Sequence of chain 1.E:
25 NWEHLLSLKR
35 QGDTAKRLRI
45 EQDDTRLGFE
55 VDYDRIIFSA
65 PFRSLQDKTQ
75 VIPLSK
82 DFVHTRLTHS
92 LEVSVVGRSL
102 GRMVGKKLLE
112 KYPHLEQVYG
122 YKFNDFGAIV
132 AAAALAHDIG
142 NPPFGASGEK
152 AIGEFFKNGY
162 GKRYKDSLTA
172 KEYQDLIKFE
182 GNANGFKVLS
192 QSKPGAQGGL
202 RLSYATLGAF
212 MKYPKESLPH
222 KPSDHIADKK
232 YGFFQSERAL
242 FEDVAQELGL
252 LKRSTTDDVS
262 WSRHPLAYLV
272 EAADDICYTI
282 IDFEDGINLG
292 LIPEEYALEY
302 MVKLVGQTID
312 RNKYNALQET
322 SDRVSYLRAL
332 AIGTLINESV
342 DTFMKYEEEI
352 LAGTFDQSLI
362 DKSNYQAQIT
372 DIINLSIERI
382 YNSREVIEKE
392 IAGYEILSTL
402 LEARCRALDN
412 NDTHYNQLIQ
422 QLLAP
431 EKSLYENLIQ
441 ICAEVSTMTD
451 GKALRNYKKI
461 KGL

A protein and the small-molecule ligand that binds it are described below.
Small molecule (SMILES): Nc1ncnc2c1ncn2[C@H]1C[C@H](O)[C@@H](CO[P](=O)(O)O[P](=O)(O)OP(=O)(O)O)O1

Binding-site contacts:
Ligand atom O2G contacts residue ARG59 of chain 1.E at 3.7 Å.
Ligand atom PA contacts residue ARG50 of chain 1.E at 3.8 Å.
Ligand atom C8 contacts residue ALA330 of chain 1.F at 3.9 Å (hydrophobic).
Ligand atom O3' contacts residue ALA330 of chain 1.F at 3.4 Å.
Ligand atom N1 contacts residue ARG50 of chain 1.E at 3.8 Å.
Ligand atom O4' contacts residue ASP58 of chain 1.E at 3.9 Å.
Ligand atom O2A contacts residue MG1 of chain 1.Z at 2.8 Å.
Ligand atom N1 contacts residue SER100 of chain 1.F at 3.1 Å (h-bond).
Ligand atom O3A contacts residue MG1 of chain 1.Z at 3.0 Å.
Ligand atom N3 contacts residue ASP58 of chain 1.E at 3.9 Å.
Ligand atom C5' contacts residue ARG50 of chain 1.E at 3.9 Å.
Ligand atom C2 contacts residue SER100 of chain 1.F at 3.6 Å.
Ligand atom O2A contacts residue ARG50 of chain 1.E at 2.7 Å (salt-bridge).
Ligand atom O2B contacts residue MG1 of chain 1.Z at 2.8 Å.
Ligand atom O2B contacts residue ALA330 of chain 1.F at 3.8 Å.
Ligand atom O4' contacts residue PHE62 of chain 1.E at 3.9 Å.
Ligand atom O1B contacts residue ALA330 of chain 1.F at 3.8 Å.
Ligand atom O4' contacts residue ARG50 of chain 1.E at 3.6 Å (salt-bridge).
Ligand atom PB contacts residue MG1 of chain 1.Z at 3.2 Å.
Ligand atom N9 contacts residue ARG50 of chain 1.E at 3.7 Å.
Ligand atom N3 contacts residue VAL96 of chain 1.F at 3.8 Å.
Ligand atom C4 contacts residue ARG50 of chain 1.E at 3.3 Å.
Ligand atom N1 contacts residue ILE337 of chain 1.F at 3.6 Å.
Ligand atom PG contacts residue MG1 of chain 1.Z at 3.2 Å.
Ligand atom N7 contacts residue GLY334 of chain 1.F at 3.7 Å.
Ligand atom N9 contacts residue ILE333 of chain 1.F at 3.9 Å.
Ligand atom C2 contacts residue ASP58 of chain 1.E at 3.9 Å.
Ligand atom C5 contacts residue ARG50 of chain 1.E at 3.6 Å.
Ligand atom C6 contacts residue ILE337 of chain 1.F at 3.7 Å (hydrophobic).
Ligand atom PA contacts residue MG1 of chain 1.Z at 3.6 Å.
Ligand atom C6 contacts residue ARG50 of chain 1.E at 3.8 Å.
Ligand atom C1' contacts residue PHE62 of chain 1.E at 3.8 Å (hydrophobic).
Ligand atom O3B contacts residue MG1 of chain 1.Z at 3.0 Å.
Ligand atom O3' contacts residue ARG329 of chain 1.F at 3.1 Å (salt-bridge).
Ligand atom O1G contacts residue MG1 of chain 1.Z at 2.2 Å.
Ligand atom C3' contacts residue ALA330 of chain 1.F at 3.8 Å (hydrophobic).
Ligand atom O1A contacts residue ARG59 of chain 1.E at 2.9 Å (salt-bridge).
Ligand atom O5' contacts residue ARG50 of chain 1.E at 3.3 Å (salt-bridge).
Ligand atom N3 contacts residue ARG50 of chain 1.E at 3.4 Å (salt-bridge).
Ligand atom C2 contacts residue ARG50 of chain 1.E at 3.7 Å.

Sequence of chain 1.F:
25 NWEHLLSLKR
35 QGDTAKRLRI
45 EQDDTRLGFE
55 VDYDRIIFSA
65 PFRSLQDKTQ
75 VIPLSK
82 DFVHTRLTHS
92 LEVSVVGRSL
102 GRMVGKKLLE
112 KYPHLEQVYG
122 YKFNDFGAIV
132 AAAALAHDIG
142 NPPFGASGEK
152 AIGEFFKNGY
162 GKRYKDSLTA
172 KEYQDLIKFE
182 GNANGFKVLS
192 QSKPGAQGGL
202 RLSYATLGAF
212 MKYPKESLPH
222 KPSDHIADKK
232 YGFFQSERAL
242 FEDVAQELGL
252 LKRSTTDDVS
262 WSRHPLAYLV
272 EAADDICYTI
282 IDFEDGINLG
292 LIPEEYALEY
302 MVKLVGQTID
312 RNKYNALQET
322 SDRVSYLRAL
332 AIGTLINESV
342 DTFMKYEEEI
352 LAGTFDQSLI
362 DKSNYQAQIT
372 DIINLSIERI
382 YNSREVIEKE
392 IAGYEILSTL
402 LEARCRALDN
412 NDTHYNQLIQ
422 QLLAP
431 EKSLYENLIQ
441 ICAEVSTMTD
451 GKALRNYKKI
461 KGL